Sequence of chain 1.C:
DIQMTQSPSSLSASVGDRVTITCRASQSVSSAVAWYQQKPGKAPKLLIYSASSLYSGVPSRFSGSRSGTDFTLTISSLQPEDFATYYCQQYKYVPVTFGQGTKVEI

Binding-site contacts:
Ligand atom CG2 contacts residue VAL4 of chain 1.A at 3.3 Å (hydrophobic).
Ligand atom P contacts residue LYS290 of chain 1.A at 3.8 Å.
Ligand atom O contacts residue PHE5 of chain 1.A at 3.5 Å.
Ligand atom O contacts residue VAL4 of chain 1.A at 2.8 Å (h-bond).
Ligand atom O3P contacts residue ARG21 of chain 1.A at 3.4 Å (salt-bridge).
Ligand atom O contacts residue LYS103 of chain 1.A at 3.7 Å.
Ligand atom CG2 contacts residue LYS6 of chain 1.A at 3.7 Å.
Ligand atom CB contacts residue VAL4 of chain 1.A at 3.6 Å (hydrophobic).
Ligand atom P contacts residue LYS103 of chain 1.A at 3.3 Å.
Ligand atom O1P contacts residue LYS290 of chain 1.A at 2.8 Å (salt-bridge).
Ligand atom O3P contacts residue LYS103 of chain 1.A at 3.1 Å (salt-bridge).
Ligand atom C contacts residue VAL4 of chain 1.A at 3.5 Å (hydrophobic).
Ligand atom OG1 contacts residue LYS7 of chain 1.A at 3.7 Å.
Ligand atom O3P contacts residue LYS6 of chain 1.A at 3.2 Å.
Ligand atom O2P contacts residue LYS7 of chain 1.A at 3.5 Å (salt-bridge).
Ligand atom CB contacts residue THR2 of chain 1.A at 3.4 Å.
Ligand atom O2P contacts residue ARG3 of chain 1.A at 2.3 Å (salt-bridge).
Ligand atom N contacts residue THR2 of chain 1.A at 3.5 Å (h-bond).
Ligand atom O contacts residue LYS6 of chain 1.A at 3.0 Å (salt-bridge).
Ligand atom C contacts residue VAL4 of chain 1.A at 3.8 Å (hydrophobic).
Ligand atom O contacts residue ARG3 of chain 1.A at 3.2 Å.
Ligand atom C contacts residue THR2 of chain 1.A at 3.9 Å.
Ligand atom CA contacts residue VAL4 of chain 1.A at 3.2 Å (hydrophobic).
Ligand atom OG1 contacts residue LYS103 of chain 1.A at 3.6 Å (salt-bridge).
Ligand atom CG contacts residue THR2 of chain 1.A at 3.8 Å.
Ligand atom O2P contacts residue LYS103 of chain 1.A at 2.8 Å (salt-bridge).
Ligand atom O2P contacts residue SER30 of chain 1.C at 3.8 Å.
Ligand atom CG2 contacts residue LYS6 of chain 1.A at 3.2 Å.
Ligand atom CD1 contacts residue THR2 of chain 1.A at 3.9 Å.
Ligand atom CD2 contacts residue THR2 of chain 1.A at 3.7 Å.
Ligand atom O3P contacts residue LYS290 of chain 1.A at 3.9 Å.
Ligand atom P contacts residue ARG3 of chain 1.A at 3.5 Å.
Ligand atom O contacts residue VAL4 of chain 1.A at 3.6 Å.
Ligand atom CA contacts residue THR2 of chain 1.A at 3.5 Å.
Ligand atom O1P contacts residue ARG3 of chain 1.A at 3.6 Å.
Ligand atom N contacts residue VAL4 of chain 1.A at 3.0 Å (h-bond).
Ligand atom CG2 contacts residue PHE5 of chain 1.A at 3.8 Å (hydrophobic).
Ligand atom O2P contacts residue LYS290 of chain 1.A at 3.8 Å.
Ligand atom OG contacts residue ARG3 of chain 1.A at 3.9 Å.
Ligand atom CB contacts residue ARG3 of chain 1.A at 3.3 Å.

Sequence of chain 1.A:
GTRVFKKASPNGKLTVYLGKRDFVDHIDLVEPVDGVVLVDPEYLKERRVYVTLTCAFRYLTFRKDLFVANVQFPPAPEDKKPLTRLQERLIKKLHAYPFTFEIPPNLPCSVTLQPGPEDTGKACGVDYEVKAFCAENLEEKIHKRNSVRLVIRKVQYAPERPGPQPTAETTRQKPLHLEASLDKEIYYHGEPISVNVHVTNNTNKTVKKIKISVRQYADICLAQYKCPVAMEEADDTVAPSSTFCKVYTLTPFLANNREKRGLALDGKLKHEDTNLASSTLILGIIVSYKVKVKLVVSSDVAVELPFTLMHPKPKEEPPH

A protein and the small-molecule ligand that binds it are described below.
Small molecule (SMILES): CC(C)C[C@H](NC(=O)[C@H](COP(=O)(O)O)NC(=O)[C@@H](NC(=O)[C@H](COP(=O)(O)O)NC(=O)[C@@H](NC(=O)[C@@H](N)[C@@H](C)OP(=O)(O)O)C(C)C)[C@@H](C)OP(=O)(O)O)C(=O)NCC=O